Binding-site contacts:
Ligand atom CE1 contacts residue GLU166 of chain 1.B at 3.4 Å.
Ligand atom CE2 contacts residue GLU166 of chain 1.B at 3.4 Å.
Ligand atom CG1 contacts residue THR24 of chain 1.B at 3.1 Å.
Ligand atom O contacts residue THR26 of chain 1.B at 2.9 Å (h-bond).
Ligand atom OH contacts residue MET165 of chain 1.B at 2.9 Å.
Ligand atom O contacts residue THR24 of chain 1.B at 3.2 Å (h-bond).
Ligand atom O contacts residue GLU166 of chain 1.B at 3.2 Å.
Ligand atom CA contacts residue LEU27 of chain 1.B at 3.2 Å (hydrophobic).
Ligand atom O contacts residue THR26 of chain 1.B at 3.0 Å (h-bond).
Ligand atom NE2 contacts residue HIS172 of chain 1.B at 3.3 Å (h-bond).
Ligand atom N contacts residue THR26 of chain 1.B at 3.0 Å (h-bond).
Ligand atom OE1 contacts residue LEU141 of chain 1.B at 3.3 Å.
Ligand atom N contacts residue HIS164 of chain 1.B at 3.3 Å (h-bond).
Ligand atom CZ contacts residue MET165 of chain 1.B at 3.3 Å (hydrophobic).
Ligand atom CB contacts residue LEU27 of chain 1.B at 3.2 Å (hydrophobic).
Ligand atom O contacts residue THR24 of chain 1.B at 3.3 Å (h-bond).
Ligand atom OH contacts residue THR190 of chain 1.B at 3.4 Å (h-bond).
Ligand atom CG contacts residue GLU166 of chain 1.B at 3.2 Å.
Ligand atom N contacts residue CYS145 of chain 1.B at 3.3 Å (h-bond).
Ligand atom CD2 contacts residue THR24 of chain 1.B at 3.2 Å.
Ligand atom CE1 contacts residue MET165 of chain 1.B at 3.0 Å (hydrophobic).
Ligand atom OH contacts residue LEU167 of chain 1.B at 3.0 Å.
Ligand atom NH2 contacts residue SER46 of chain 1.B at 3.3 Å (h-bond).
Ligand atom O contacts residue GLY143 of chain 1.B at 2.5 Å (h-bond).
Ligand atom CB contacts residue SER144 of chain 1.B at 3.4 Å.
Ligand atom O contacts residue ASN142 of chain 1.B at 3.4 Å (h-bond).
Ligand atom CD2 contacts residue HIS164 of chain 1.B at 3.4 Å.
Ligand atom NE contacts residue SER46 of chain 1.B at 3.3 Å (h-bond).
Ligand atom O contacts residue GLU166 of chain 1.B at 2.9 Å (salt-bridge).
Ligand atom CA contacts residue THR24 of chain 1.B at 3.3 Å.
Ligand atom O contacts residue CYS145 of chain 1.B at 2.8 Å (h-bond).
Ligand atom CB contacts residue THR26 of chain 1.B at 3.4 Å.
Ligand atom CD2 contacts residue GLU166 of chain 1.B at 3.3 Å.
Ligand atom C contacts residue CYS145 of chain 1.B at 3.0 Å (hydrophobic).
Ligand atom NE2 contacts residue PHE140 of chain 1.B at 3.4 Å.
Ligand atom CD1 contacts residue GLU166 of chain 1.B at 3.2 Å.
Ligand atom NE2 contacts residue GLU166 of chain 1.B at 3.0 Å.
Ligand atom CA contacts residue ASN142 of chain 1.B at 3.1 Å.
Ligand atom NE2 contacts residue HIS163 of chain 1.B at 2.8 Å (h-bond).
Ligand atom N contacts residue GLU166 of chain 1.B at 3.3 Å (salt-bridge).

Sequence of chain 1.A:
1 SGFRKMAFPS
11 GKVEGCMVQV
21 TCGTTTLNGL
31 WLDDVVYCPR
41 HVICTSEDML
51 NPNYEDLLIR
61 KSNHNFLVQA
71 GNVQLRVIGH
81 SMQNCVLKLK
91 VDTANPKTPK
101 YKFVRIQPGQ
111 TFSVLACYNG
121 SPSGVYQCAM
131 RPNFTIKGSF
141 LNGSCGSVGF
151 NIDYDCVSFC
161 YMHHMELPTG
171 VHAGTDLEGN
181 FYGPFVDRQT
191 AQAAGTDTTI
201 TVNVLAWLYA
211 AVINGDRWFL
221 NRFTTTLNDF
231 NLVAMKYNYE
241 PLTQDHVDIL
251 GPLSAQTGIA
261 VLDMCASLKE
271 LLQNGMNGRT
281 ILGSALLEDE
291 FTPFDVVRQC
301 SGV

This protein binds this small molecule.
Small molecule (SMILES): CC(C)C[C@H](NC(=O)[C@@H](NC(=O)[C@H](C)NC(=O)[C@H](Cc1ccc(O)cc1)NC(=O)[C@H](CCC(N)=O)NC(=O)[C@H](CC(C)C)NC(=O)[C@@H](Cc1ccc(O)cc1)NC(=O)C[Se]C[C@H](NC(=O)[C@@H](N)CCC(=O)O)C(N)=O)C(C)C)C(=O)N[C@@H](CCCN=C(N)N)C(=O)N[C@@H](CC1=NC=NC1)C(=O)N[C@@H](CCCCN)C(=O)N[C@H](C=O)CCCN=C(N)N

Sequence of chain 1.B:
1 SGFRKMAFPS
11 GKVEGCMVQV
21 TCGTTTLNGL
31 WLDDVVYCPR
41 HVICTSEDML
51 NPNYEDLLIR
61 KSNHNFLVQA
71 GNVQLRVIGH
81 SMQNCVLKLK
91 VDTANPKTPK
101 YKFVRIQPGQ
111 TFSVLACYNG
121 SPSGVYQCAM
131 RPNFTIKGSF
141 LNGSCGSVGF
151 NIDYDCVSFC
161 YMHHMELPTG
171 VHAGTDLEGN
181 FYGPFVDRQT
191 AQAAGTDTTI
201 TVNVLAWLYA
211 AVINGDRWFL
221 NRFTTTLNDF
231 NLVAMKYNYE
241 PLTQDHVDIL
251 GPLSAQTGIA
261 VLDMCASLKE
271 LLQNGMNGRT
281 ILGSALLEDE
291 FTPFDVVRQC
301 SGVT